The small molecule below binds the protein below.
Small molecule (SMILES): CC(=O)N[C@@H]1[C@@H](O)[C@H](O)[C@@H](CO)O[C@H]1O

Sequence of chain 1.C:
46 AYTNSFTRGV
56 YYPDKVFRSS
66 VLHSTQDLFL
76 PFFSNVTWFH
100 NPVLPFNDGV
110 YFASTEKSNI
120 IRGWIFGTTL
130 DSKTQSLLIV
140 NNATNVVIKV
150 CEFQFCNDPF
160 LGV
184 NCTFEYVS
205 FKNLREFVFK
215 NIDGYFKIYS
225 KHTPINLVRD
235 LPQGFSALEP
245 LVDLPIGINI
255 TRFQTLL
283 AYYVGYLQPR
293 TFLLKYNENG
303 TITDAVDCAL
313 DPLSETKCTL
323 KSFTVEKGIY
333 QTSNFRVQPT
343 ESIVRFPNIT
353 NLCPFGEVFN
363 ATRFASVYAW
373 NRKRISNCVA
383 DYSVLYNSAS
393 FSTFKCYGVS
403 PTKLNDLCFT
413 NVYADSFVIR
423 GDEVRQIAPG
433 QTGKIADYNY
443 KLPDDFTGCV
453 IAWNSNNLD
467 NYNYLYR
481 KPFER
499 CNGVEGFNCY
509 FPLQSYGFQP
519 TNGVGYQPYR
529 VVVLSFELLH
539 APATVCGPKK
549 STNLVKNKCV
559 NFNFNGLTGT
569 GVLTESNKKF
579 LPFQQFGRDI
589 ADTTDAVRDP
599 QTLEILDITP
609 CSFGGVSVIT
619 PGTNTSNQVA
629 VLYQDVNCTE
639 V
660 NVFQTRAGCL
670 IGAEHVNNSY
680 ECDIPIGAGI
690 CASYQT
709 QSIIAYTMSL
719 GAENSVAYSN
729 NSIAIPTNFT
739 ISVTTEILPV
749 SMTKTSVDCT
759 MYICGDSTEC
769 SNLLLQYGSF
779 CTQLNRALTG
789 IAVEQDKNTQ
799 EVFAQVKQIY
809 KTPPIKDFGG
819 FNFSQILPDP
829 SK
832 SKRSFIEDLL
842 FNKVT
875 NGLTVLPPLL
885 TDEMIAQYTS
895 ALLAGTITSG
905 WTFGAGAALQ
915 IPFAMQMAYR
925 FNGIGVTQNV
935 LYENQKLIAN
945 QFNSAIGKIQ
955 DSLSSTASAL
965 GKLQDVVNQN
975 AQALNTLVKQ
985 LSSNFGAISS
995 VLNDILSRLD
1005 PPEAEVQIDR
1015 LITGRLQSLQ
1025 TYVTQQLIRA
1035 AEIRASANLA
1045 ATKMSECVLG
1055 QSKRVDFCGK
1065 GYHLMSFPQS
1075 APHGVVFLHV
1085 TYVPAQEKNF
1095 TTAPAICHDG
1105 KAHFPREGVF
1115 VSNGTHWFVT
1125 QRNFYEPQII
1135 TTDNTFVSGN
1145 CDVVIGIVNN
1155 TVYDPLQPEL

Binding-site contacts:
Ligand atom O7 contacts residue ASN622 of chain 1.C at 2.9 Å (h-bond).
Ligand atom C1 contacts residue ASN622 of chain 1.C at 1.5 Å.
Ligand atom C3 contacts residue ASN622 of chain 1.C at 3.8 Å.
Ligand atom O5 contacts residue ASN622 of chain 1.C at 2.4 Å (h-bond).
Ligand atom C8 contacts residue ASN622 of chain 1.C at 3.5 Å.
Ligand atom C4 contacts residue ASN622 of chain 1.C at 4.3 Å.
Ligand atom C8 contacts residue THR623 of chain 1.C at 4.1 Å.
Ligand atom C7 contacts residue ASN622 of chain 1.C at 3.1 Å.
Ligand atom C5 contacts residue ASN622 of chain 1.C at 3.8 Å.
Ligand atom C2 contacts residue ASN622 of chain 1.C at 2.5 Å.
Ligand atom N2 contacts residue ASN622 of chain 1.C at 2.9 Å (h-bond).